A small-molecule ligand and the protein it binds are described below.
Small molecule (SMILES): CC(=O)N[C@H]1[C@H](O[C@H]2[C@H](O)[C@@H](NC(C)=O)CO[C@@H]2CO)O[C@H](CO)[C@@H](O[C@@H]2O[C@H](CO)[C@@H](O)[C@H](O)[C@@H]2O)[C@@H]1O

Sequence of chain 1.A:
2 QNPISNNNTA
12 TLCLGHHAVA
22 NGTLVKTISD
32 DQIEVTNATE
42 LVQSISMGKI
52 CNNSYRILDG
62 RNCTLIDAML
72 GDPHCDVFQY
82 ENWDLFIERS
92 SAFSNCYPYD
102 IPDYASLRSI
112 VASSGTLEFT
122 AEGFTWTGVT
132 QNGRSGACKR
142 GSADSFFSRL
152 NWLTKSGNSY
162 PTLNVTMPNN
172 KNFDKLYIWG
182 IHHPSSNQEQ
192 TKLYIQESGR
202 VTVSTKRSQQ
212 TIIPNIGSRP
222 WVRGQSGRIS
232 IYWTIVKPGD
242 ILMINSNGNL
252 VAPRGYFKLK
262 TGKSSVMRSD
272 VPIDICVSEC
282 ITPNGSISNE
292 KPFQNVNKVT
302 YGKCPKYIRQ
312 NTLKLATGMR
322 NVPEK

Binding-site contacts:
Ligand atom C6 contacts residue THR40 of chain 1.A at 3.6 Å.
Ligand atom C4 contacts residue ASN38 of chain 1.A at 4.3 Å.
Ligand atom C6 contacts residue ALA39 of chain 1.A at 4.3 Å (hydrophobic).
Ligand atom O6 contacts residue THR40 of chain 1.A at 3.3 Å (h-bond).
Ligand atom C5 contacts residue ASN38 of chain 1.A at 3.5 Å.
Ligand atom O6 contacts residue ALA39 of chain 1.A at 3.2 Å (h-bond).
Ligand atom C1 contacts residue ASN38 of chain 1.A at 1.4 Å.
Ligand atom C3 contacts residue ASN38 of chain 1.A at 3.9 Å.
Ligand atom N2 contacts residue ASN38 of chain 1.A at 3.1 Å (h-bond).
Ligand atom C2 contacts residue ASN38 of chain 1.A at 2.7 Å.
Ligand atom O5 contacts residue THR318 of chain 1.A at 4.1 Å.
Ligand atom C8 contacts residue THR40 of chain 1.A at 4.5 Å.
Ligand atom C7 contacts residue ASN38 of chain 1.A at 3.3 Å.
Ligand atom O5 contacts residue ASN38 of chain 1.A at 2.4 Å (h-bond).
Ligand atom O7 contacts residue ASN38 of chain 1.A at 3.1 Å (h-bond).
Ligand atom C8 contacts residue ASN38 of chain 1.A at 4.5 Å.